Binding-site contacts:
Ligand atom C2B contacts residue TYR147 of chain 6.A at 3.4 Å (hydrophobic).
Ligand atom C2C contacts residue MET217 of chain 6.A at 3.9 Å (hydrophobic).
Ligand atom C4A contacts residue MET146 of chain 6.A at 4.0 Å (hydrophobic).
Ligand atom CL2 contacts residue ILE184 of chain 6.A at 4.2 Å.
Ligand atom N3A contacts residue PHE182 of chain 6.A at 4.1 Å.
Ligand atom C31 contacts residue LEU103 of chain 6.A at 4.1 Å (hydrophobic).
Ligand atom CL2 contacts residue TYR147 of chain 6.A at 2.4 Å.
Ligand atom O1B contacts residue ILE125 of chain 6.A at 4.1 Å.
Ligand atom C2A contacts residue ILE220 of chain 6.A at 4.1 Å (hydrophobic).
Ligand atom C3 contacts residue MET217 of chain 6.A at 4.2 Å (hydrophobic).
Ligand atom O1A contacts residue LEU127 of chain 6.A at 4.1 Å.
Ligand atom C4A contacts residue TYR145 of chain 6.A at 3.7 Å (hydrophobic).
Ligand atom C2B contacts residue ILE184 of chain 6.A at 4.1 Å (hydrophobic).
Ligand atom C3 contacts residue LEU103 of chain 6.A at 4.3 Å (hydrophobic).
Ligand atom CL1 contacts residue ILE125 of chain 6.A at 3.7 Å.
Ligand atom C3B contacts residue ILE125 of chain 6.A at 4.3 Å (hydrophobic).
Ligand atom C6B contacts residue ILE125 of chain 6.A at 3.3 Å (hydrophobic).
Ligand atom C2B contacts residue ILE125 of chain 6.A at 4.1 Å (hydrophobic).
Ligand atom C31 contacts residue MET195 of chain 6.A at 3.9 Å (hydrophobic).
Ligand atom CL2 contacts residue LEU187 of chain 6.A at 3.9 Å.
Ligand atom C3C contacts residue ILE101 of chain 6.A at 3.8 Å (hydrophobic).
Ligand atom N3A contacts residue ILE220 of chain 6.A at 4.3 Å.
Ligand atom N3A contacts residue TYR147 of chain 6.A at 4.1 Å.
Ligand atom CL1 contacts residue ILE239 of chain 6.A at 4.0 Å.
Ligand atom C2C contacts residue ILE101 of chain 6.A at 4.2 Å (hydrophobic).
Ligand atom C5 contacts residue MET217 of chain 6.A at 3.8 Å (hydrophobic).
Ligand atom C1B contacts residue ILE125 of chain 6.A at 3.6 Å (hydrophobic).
Ligand atom O1 contacts residue MET217 of chain 6.A at 2.7 Å (h-bond).
Ligand atom C5B contacts residue ILE220 of chain 6.A at 4.3 Å (hydrophobic).
Ligand atom C4 contacts residue LEU103 of chain 6.A at 3.6 Å (hydrophobic).
Ligand atom C5A contacts residue LEU127 of chain 6.A at 3.8 Å (hydrophobic).
Ligand atom C5B contacts residue ILE125 of chain 6.A at 3.5 Å (hydrophobic).
Ligand atom N2 contacts residue MET217 of chain 6.A at 3.1 Å (h-bond).
Ligand atom C4B contacts residue ILE220 of chain 6.A at 4.2 Å (hydrophobic).
Ligand atom N2 contacts residue ASN215 of chain 6.A at 4.0 Å.
Ligand atom C2A contacts residue PHE182 of chain 6.A at 4.1 Å (hydrophobic).
Ligand atom C5A contacts residue TYR145 of chain 6.A at 3.7 Å (hydrophobic).
Ligand atom C3B contacts residue TYR147 of chain 6.A at 3.3 Å (hydrophobic).
Ligand atom C4B contacts residue ILE125 of chain 6.A at 4.0 Å (hydrophobic).
Ligand atom O1A contacts residue ILE239 of chain 6.A at 4.3 Å.

Sequence of chain 6.A:
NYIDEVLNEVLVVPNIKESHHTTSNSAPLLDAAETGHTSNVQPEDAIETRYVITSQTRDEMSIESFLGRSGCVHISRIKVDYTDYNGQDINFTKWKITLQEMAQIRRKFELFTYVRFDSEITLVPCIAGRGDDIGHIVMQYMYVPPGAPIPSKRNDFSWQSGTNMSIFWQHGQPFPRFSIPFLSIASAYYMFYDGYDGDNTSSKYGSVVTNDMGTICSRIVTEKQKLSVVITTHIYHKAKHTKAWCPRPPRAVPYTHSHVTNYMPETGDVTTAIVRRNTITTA

A small-molecule ligand and the protein it binds are described below.
Small molecule (SMILES): Cc1cc(CCCOc2c(Cl)cc(C3=NCCO3)cc2Cl)on1